A small-molecule ligand and the protein it binds are described below.
Small molecule (SMILES): CC(=O)N[C@@H]1[C@@H](O)[C@H](O)[C@@H](CO)O[C@H]1O

Sequence of chain 1.A:
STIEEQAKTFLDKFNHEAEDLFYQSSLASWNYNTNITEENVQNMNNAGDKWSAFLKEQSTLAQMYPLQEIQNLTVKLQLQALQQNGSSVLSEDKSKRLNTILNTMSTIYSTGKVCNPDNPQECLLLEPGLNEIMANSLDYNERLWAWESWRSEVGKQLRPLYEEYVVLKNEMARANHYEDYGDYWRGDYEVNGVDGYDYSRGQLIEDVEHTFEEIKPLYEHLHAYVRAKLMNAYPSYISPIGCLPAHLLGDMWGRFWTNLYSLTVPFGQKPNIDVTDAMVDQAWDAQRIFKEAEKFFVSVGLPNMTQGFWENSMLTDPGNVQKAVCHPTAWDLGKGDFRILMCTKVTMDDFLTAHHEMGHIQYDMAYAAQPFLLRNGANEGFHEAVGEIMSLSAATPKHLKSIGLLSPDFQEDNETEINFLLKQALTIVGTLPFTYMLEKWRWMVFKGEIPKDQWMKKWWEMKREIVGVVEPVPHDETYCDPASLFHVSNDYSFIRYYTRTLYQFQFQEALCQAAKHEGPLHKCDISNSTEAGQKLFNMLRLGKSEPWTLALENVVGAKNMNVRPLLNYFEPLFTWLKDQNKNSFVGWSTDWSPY

Binding-site contacts:
Ligand atom C2 contacts residue ASN414 of chain 1.A at 2.6 Å.
Ligand atom N2 contacts residue ASN414 of chain 1.A at 3.0 Å (h-bond).
Ligand atom C1 contacts residue ASN414 of chain 1.A at 1.4 Å.
Ligand atom C7 contacts residue ILE418 of chain 1.A at 4.1 Å (hydrophobic).
Ligand atom C8 contacts residue ILE418 of chain 1.A at 3.4 Å (hydrophobic).
Ligand atom C7 contacts residue ASN414 of chain 1.A at 3.6 Å.
Ligand atom O5 contacts residue ASN414 of chain 1.A at 2.4 Å (h-bond).
Ligand atom C8 contacts residue GLU415 of chain 1.A at 4.0 Å.
Ligand atom C7 contacts residue GLU415 of chain 1.A at 4.3 Å.
Ligand atom C8 contacts residue TRP576 of chain 1.A at 4.0 Å (hydrophobic).
Ligand atom C5 contacts residue ASN414 of chain 1.A at 3.6 Å.
Ligand atom O7 contacts residue ILE418 of chain 1.A at 3.9 Å.
Ligand atom C8 contacts residue ASN414 of chain 1.A at 3.8 Å.
Ligand atom C4 contacts residue ASN414 of chain 1.A at 4.3 Å.
Ligand atom C3 contacts residue ASN414 of chain 1.A at 3.9 Å.
Ligand atom C8 contacts residue PHE267 of chain 1.A at 3.4 Å (hydrophobic).
Ligand atom O7 contacts residue ASN414 of chain 1.A at 3.1 Å (h-bond).
Ligand atom O7 contacts residue GLU415 of chain 1.A at 4.3 Å.